A protein and the small-molecule ligand that binds it are described below.
Small molecule (SMILES): CC[C@H](NC(=O)[C@H](C)N)C(=O)N[C@@H](CCCCc1n[nH]c(C)n1)C(=O)N[C@H](C(=O)N[C@@H](CC(C)C)C(=O)N[C@@H](CCCN)C(=O)N[C@@H](CC(=O)O)C(=O)N[C@@H](CC(N)=O)C(=O)N[C@H](C=O)Cc1ccc(O)cc1)C(C)C

Binding-site contacts:
Ligand atom CB contacts residue GLU90 of chain 2.A at 3.6 Å.
Ligand atom CA contacts residue LEU39 of chain 2.A at 3.9 Å (hydrophobic).
Ligand atom C4 contacts residue LEU37 of chain 2.A at 3.9 Å (hydrophobic).
Ligand atom CD1 contacts residue ALA23 of chain 1.A at 3.8 Å (hydrophobic).
Ligand atom O contacts residue LEU37 of chain 2.A at 3.4 Å.
Ligand atom CG contacts residue GLU90 of chain 2.A at 3.8 Å.
Ligand atom CB contacts residue TYR24 of chain 1.A at 3.9 Å (hydrophobic).
Ligand atom OD1 contacts residue LEU37 of chain 2.A at 3.5 Å.
Ligand atom N2 contacts residue ASN85 of chain 2.A at 3.0 Å (h-bond).
Ligand atom O contacts residue LEU39 of chain 2.A at 3.8 Å.
Ligand atom C4 contacts residue LEU39 of chain 2.A at 3.8 Å (hydrophobic).
Ligand atom CD2 contacts residue TYR24 of chain 1.A at 3.7 Å (hydrophobic).
Ligand atom C7 contacts residue HIS89 of chain 2.A at 3.8 Å.
Ligand atom C contacts residue LEU37 of chain 2.A at 3.9 Å (hydrophobic).
Ligand atom CD2 contacts residue TRP26 of chain 2.A at 3.9 Å (hydrophobic).
Ligand atom CG contacts residue TYR24 of chain 1.A at 3.7 Å (hydrophobic).
Ligand atom C3 contacts residue PRO27 of chain 2.A at 3.5 Å (hydrophobic).
Ligand atom N1 contacts residue VAL32 of chain 2.A at 3.9 Å.
Ligand atom N1 contacts residue ASN85 of chain 2.A at 3.5 Å (h-bond).
Ligand atom CE1 contacts residue ALA23 of chain 1.A at 3.7 Å (hydrophobic).
Ligand atom O contacts residue ALA36 of chain 2.A at 3.8 Å.
Ligand atom O contacts residue LYS97 of chain 1.A at 3.5 Å.
Ligand atom C contacts residue HIS89 of chain 2.A at 3.7 Å.
Ligand atom CE2 contacts residue TYR24 of chain 1.A at 3.9 Å (hydrophobic).
Ligand atom CD1 contacts residue TYR24 of chain 1.A at 3.8 Å (hydrophobic).
Ligand atom CA contacts residue LEU37 of chain 2.A at 3.7 Å (hydrophobic).
Ligand atom N3 contacts residue VAL32 of chain 2.A at 3.8 Å.
Ligand atom C3 contacts residue VAL32 of chain 2.A at 3.6 Å (hydrophobic).
Ligand atom N1 contacts residue CYS81 of chain 2.A at 3.8 Å.
Ligand atom CE1 contacts residue TYR24 of chain 1.A at 3.9 Å (hydrophobic).
Ligand atom C7 contacts residue ASN85 of chain 2.A at 3.7 Å.
Ligand atom O contacts residue TRP26 of chain 2.A at 3.7 Å.
Ligand atom CB contacts residue LEU37 of chain 2.A at 4.0 Å (hydrophobic).
Ligand atom O contacts residue HIS89 of chain 2.A at 2.7 Å (h-bond).
Ligand atom C1 contacts residue VAL32 of chain 2.A at 3.5 Å (hydrophobic).
Ligand atom CD1 contacts residue MET94 of chain 2.A at 3.5 Å (hydrophobic).
Ligand atom CD1 contacts residue GLU90 of chain 2.A at 3.3 Å.
Ligand atom C3 contacts residue PHE28 of chain 2.A at 3.6 Å (hydrophobic).
Ligand atom N contacts residue LEU37 of chain 2.A at 3.5 Å.
Ligand atom CZ contacts residue TYR24 of chain 1.A at 4.0 Å (hydrophobic).

Sequence of chain 2.A:
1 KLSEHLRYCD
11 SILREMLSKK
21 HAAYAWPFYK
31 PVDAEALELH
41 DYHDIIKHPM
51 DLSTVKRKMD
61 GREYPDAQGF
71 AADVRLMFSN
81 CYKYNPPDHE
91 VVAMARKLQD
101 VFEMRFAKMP

Sequence of chain 1.A:
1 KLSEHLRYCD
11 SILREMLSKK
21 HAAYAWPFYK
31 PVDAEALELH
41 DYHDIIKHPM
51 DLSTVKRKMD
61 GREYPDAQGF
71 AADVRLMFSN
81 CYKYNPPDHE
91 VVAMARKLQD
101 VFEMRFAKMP